Binding-site contacts:
Ligand atom C8 contacts residue ASN205 of chain 1.D at 4.2 Å.
Ligand atom O7 contacts residue ALA323 of chain 1.B at 4.3 Å.
Ligand atom O7 contacts residue ARG326 of chain 1.B at 3.3 Å (salt-bridge).
Ligand atom C4 contacts residue ARG326 of chain 1.B at 4.5 Å.
Ligand atom C6 contacts residue SER207 of chain 1.D at 4.3 Å.
Ligand atom O4 contacts residue PHE327 of chain 1.B at 3.8 Å.
Ligand atom O6 contacts residue GLY329 of chain 1.B at 3.6 Å.
Ligand atom C7 contacts residue ASN205 of chain 1.D at 3.0 Å.
Ligand atom C2 contacts residue PHE327 of chain 1.B at 3.8 Å (hydrophobic).
Ligand atom C2 contacts residue ARG326 of chain 1.B at 3.8 Å.
Ligand atom O5 contacts residue SER207 of chain 1.D at 4.0 Å.
Ligand atom C5 contacts residue ASN205 of chain 1.D at 3.9 Å.
Ligand atom O4 contacts residue ARG326 of chain 1.B at 4.1 Å.
Ligand atom C8 contacts residue LEU35 of chain 1.A at 3.6 Å (hydrophobic).
Ligand atom O5 contacts residue ARG326 of chain 1.B at 4.2 Å.
Ligand atom C4 contacts residue PHE327 of chain 1.B at 3.5 Å (hydrophobic).
Ligand atom C1 contacts residue ASN205 of chain 1.D at 1.4 Å.
Ligand atom C1 contacts residue SER207 of chain 1.D at 4.4 Å.
Ligand atom C4 contacts residue ASN205 of chain 1.D at 4.2 Å.
Ligand atom N2 contacts residue PHE327 of chain 1.B at 4.3 Å.
Ligand atom C1 contacts residue ARG326 of chain 1.B at 4.3 Å.
Ligand atom N2 contacts residue ASN205 of chain 1.D at 2.4 Å (h-bond).
Ligand atom O3 contacts residue PHE327 of chain 1.B at 2.4 Å (h-bond).
Ligand atom O5 contacts residue ASN205 of chain 1.D at 2.6 Å (h-bond).
Ligand atom C3 contacts residue ASN205 of chain 1.D at 3.5 Å.
Ligand atom C5 contacts residue SER207 of chain 1.D at 4.1 Å.
Ligand atom O7 contacts residue PHE327 of chain 1.B at 3.0 Å.
Ligand atom O7 contacts residue ASN205 of chain 1.D at 3.1 Å (h-bond).
Ligand atom C7 contacts residue ARG326 of chain 1.B at 4.3 Å.
Ligand atom C2 contacts residue ASN205 of chain 1.D at 2.1 Å.
Ligand atom C7 contacts residue PHE327 of chain 1.B at 3.8 Å (hydrophobic).
Ligand atom C3 contacts residue PHE327 of chain 1.B at 3.4 Å (hydrophobic).
Ligand atom C8 contacts residue SER207 of chain 1.D at 4.3 Å.

A small-molecule ligand and the protein it binds are described below.
Small molecule (SMILES): CC(=O)N[C@H]1[C@H](O[C@H]2[C@H](O)[C@@H](NC(C)=O)CO[C@@H]2CO)O[C@H](CO)[C@@H](O)[C@@H]1O

Sequence of chain 1.A:
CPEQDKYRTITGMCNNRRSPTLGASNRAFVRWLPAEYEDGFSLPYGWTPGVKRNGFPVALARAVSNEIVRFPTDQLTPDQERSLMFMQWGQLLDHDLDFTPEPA

Sequence of chain 1.B:
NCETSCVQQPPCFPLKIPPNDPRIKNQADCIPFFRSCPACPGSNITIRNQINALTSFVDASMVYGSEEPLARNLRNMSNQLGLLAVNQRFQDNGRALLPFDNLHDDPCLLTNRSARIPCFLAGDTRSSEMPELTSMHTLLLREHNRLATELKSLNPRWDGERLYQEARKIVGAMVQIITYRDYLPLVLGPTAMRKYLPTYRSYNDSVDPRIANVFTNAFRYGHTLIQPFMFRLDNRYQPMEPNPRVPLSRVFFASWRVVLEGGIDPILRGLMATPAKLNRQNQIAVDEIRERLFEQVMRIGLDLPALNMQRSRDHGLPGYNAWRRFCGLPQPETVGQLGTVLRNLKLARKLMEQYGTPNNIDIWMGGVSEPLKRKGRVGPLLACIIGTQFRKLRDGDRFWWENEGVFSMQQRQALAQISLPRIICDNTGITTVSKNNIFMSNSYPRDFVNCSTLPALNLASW

Sequence of chain 1.D:
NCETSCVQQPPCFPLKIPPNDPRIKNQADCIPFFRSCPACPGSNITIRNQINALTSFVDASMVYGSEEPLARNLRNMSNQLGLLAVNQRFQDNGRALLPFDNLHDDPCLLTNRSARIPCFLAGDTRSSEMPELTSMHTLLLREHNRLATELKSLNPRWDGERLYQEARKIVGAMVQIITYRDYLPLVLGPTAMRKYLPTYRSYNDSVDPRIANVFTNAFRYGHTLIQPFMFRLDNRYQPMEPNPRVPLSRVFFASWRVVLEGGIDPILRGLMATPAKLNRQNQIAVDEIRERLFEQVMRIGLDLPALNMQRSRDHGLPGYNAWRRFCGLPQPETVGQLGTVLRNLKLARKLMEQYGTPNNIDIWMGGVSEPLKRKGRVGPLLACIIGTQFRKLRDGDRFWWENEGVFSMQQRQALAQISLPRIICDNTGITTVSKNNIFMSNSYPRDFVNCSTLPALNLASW